Sequence of chain 1.C:
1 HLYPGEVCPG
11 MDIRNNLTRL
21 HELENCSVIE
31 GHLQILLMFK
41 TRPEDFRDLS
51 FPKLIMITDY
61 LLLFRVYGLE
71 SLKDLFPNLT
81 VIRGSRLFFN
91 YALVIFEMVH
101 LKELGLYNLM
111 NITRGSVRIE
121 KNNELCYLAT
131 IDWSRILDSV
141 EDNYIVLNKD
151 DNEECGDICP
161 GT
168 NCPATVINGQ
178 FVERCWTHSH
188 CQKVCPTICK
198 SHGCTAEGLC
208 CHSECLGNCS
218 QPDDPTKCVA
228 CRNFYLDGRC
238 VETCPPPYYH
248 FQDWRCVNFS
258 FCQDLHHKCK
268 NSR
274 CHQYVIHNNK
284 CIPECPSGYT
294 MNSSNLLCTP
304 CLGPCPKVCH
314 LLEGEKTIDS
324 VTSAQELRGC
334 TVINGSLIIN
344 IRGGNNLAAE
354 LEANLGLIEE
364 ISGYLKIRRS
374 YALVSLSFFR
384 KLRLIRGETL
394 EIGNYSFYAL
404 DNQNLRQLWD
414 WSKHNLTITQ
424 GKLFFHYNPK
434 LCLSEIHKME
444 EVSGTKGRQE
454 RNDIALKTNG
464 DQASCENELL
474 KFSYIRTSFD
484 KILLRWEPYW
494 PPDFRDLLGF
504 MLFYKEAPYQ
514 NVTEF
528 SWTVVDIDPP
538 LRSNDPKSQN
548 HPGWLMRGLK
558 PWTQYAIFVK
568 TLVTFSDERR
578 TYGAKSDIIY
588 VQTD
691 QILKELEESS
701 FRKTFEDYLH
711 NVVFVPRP

A protein and the small-molecule ligand that binds it are described below.
Small molecule (SMILES): CC(=O)N[C@@H]1[C@@H](O)[C@H](O)[C@@H](CO)O[C@H]1O

Binding-site contacts:
Ligand atom C7 contacts residue ASN397 of chain 1.C at 3.2 Å.
Ligand atom N2 contacts residue ASN397 of chain 1.C at 2.9 Å (h-bond).
Ligand atom O7 contacts residue ASN397 of chain 1.C at 3.1 Å (h-bond).
Ligand atom C2 contacts residue ASN397 of chain 1.C at 2.5 Å.
Ligand atom C5 contacts residue ASN397 of chain 1.C at 3.7 Å.
Ligand atom O5 contacts residue ASN397 of chain 1.C at 2.4 Å (h-bond).
Ligand atom C4 contacts residue ASN397 of chain 1.C at 4.2 Å.
Ligand atom C8 contacts residue ASN397 of chain 1.C at 4.4 Å.
Ligand atom C3 contacts residue ASN397 of chain 1.C at 3.8 Å.
Ligand atom C1 contacts residue ASN397 of chain 1.C at 1.4 Å.